A protein and the small-molecule ligand that binds it are described below.
Small molecule (SMILES): CC(=O)N[C@@H]1[C@@H](O)[C@H](O)[C@@H](CO)O[C@H]1O

Binding-site contacts:
Ligand atom C1 contacts residue ASN222 of chain 1.A at 1.4 Å.
Ligand atom O5 contacts residue ASN222 of chain 1.A at 2.4 Å (h-bond).
Ligand atom C2 contacts residue ASN222 of chain 1.A at 2.2 Å.
Ligand atom O7 contacts residue THR183 of chain 1.A at 4.0 Å.
Ligand atom C2 contacts residue THR219 of chain 1.A at 4.5 Å.
Ligand atom O6 contacts residue SER223 of chain 1.A at 3.1 Å (h-bond).
Ligand atom C6 contacts residue SER223 of chain 1.A at 4.3 Å.
Ligand atom C7 contacts residue THR219 of chain 1.A at 4.0 Å.
Ligand atom C7 contacts residue THR183 of chain 1.A at 4.5 Å.
Ligand atom O7 contacts residue ASN222 of chain 1.A at 4.2 Å.
Ligand atom C4 contacts residue ASN222 of chain 1.A at 4.1 Å.
Ligand atom C1 contacts residue SER223 of chain 1.A at 4.3 Å.
Ligand atom C7 contacts residue ASN222 of chain 1.A at 3.8 Å.
Ligand atom C3 contacts residue ASN222 of chain 1.A at 3.6 Å.
Ligand atom O7 contacts residue ILE185 of chain 1.A at 4.1 Å.
Ligand atom C5 contacts residue ASN222 of chain 1.A at 3.6 Å.
Ligand atom C7 contacts residue ILE185 of chain 1.A at 4.2 Å (hydrophobic).
Ligand atom O5 contacts residue SER223 of chain 1.A at 4.0 Å.
Ligand atom N2 contacts residue THR219 of chain 1.A at 3.4 Å (h-bond).
Ligand atom C8 contacts residue THR219 of chain 1.A at 3.9 Å.
Ligand atom C8 contacts residue ILE185 of chain 1.A at 3.6 Å (hydrophobic).
Ligand atom N2 contacts residue ASN222 of chain 1.A at 2.6 Å (h-bond).

Sequence of chain 1.A:
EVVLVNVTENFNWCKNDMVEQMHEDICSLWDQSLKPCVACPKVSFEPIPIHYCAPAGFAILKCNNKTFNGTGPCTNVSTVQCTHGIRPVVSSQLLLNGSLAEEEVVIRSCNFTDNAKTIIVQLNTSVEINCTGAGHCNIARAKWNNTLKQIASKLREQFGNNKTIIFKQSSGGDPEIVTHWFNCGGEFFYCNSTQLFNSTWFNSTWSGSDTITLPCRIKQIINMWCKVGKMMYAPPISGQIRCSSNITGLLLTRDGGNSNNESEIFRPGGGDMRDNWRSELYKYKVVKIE